Sequence of chain 2.A:
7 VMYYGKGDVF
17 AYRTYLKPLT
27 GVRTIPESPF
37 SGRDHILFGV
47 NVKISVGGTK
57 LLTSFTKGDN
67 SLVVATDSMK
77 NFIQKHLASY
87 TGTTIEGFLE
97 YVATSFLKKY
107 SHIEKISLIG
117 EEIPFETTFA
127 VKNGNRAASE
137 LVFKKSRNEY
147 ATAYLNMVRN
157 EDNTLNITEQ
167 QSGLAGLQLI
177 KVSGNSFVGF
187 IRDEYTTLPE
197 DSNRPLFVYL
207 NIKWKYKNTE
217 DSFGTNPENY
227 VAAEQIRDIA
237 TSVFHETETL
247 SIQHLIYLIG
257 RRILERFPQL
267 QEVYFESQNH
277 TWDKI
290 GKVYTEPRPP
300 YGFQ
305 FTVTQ

Sequence of chain 2.B:
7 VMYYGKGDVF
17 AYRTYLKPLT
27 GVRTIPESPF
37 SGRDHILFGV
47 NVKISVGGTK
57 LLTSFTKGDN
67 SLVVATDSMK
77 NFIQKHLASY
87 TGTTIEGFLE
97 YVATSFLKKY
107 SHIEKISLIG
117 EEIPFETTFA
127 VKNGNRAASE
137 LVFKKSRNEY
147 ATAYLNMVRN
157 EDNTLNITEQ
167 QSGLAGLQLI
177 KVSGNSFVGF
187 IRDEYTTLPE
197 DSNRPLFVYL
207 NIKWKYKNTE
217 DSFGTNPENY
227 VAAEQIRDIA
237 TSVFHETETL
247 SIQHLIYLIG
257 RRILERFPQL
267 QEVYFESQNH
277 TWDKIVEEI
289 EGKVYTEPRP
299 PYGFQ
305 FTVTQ

Binding-site contacts:
Ligand atom N8 contacts residue PHE183 of chain 2.A at 3.6 Å.
Ligand atom O2 contacts residue SER247 of chain 2.A at 3.4 Å.
Ligand atom N7 contacts residue PHE183 of chain 2.A at 3.6 Å.
Ligand atom C5 contacts residue PHE183 of chain 2.A at 3.3 Å (hydrophobic).
Ligand atom N8 contacts residue OXY1 of chain 2.E at 3.8 Å.
Ligand atom O6 contacts residue PHE183 of chain 2.A at 3.9 Å.
Ligand atom C6 contacts residue GLN249 of chain 2.A at 3.7 Å.
Ligand atom N1 contacts residue GLN249 of chain 2.A at 2.9 Å (h-bond).
Ligand atom C2 contacts residue ARG200 of chain 2.A at 3.6 Å.
Ligand atom O6 contacts residue TYR10 of chain 2.B at 3.7 Å.
Ligand atom N8 contacts residue LEU194 of chain 2.A at 3.7 Å.
Ligand atom N8 contacts residue THR72 of chain 2.B at 3.4 Å (h-bond).
Ligand atom C4 contacts residue OXY1 of chain 2.E at 3.3 Å.
Ligand atom N1 contacts residue PHE183 of chain 2.A at 3.6 Å.
Ligand atom N9 contacts residue PHE183 of chain 2.A at 3.4 Å.
Ligand atom C6 contacts residue PHE183 of chain 2.A at 3.4 Å (hydrophobic).
Ligand atom N7 contacts residue ALA71 of chain 2.B at 3.6 Å.
Ligand atom N1 contacts residue OXY1 of chain 2.E at 3.5 Å (h-bond).
Ligand atom N7 contacts residue OXY1 of chain 2.E at 3.5 Å (h-bond).
Ligand atom N3 contacts residue OXY1 of chain 2.E at 3.5 Å (h-bond).
Ligand atom N7 contacts residue THR72 of chain 2.B at 2.9 Å (h-bond).
Ligand atom O2 contacts residue ARG200 of chain 2.A at 2.8 Å (salt-bridge).
Ligand atom O6 contacts residue THR72 of chain 2.B at 3.8 Å.
Ligand atom N9 contacts residue LEU194 of chain 2.A at 3.8 Å.
Ligand atom C2 contacts residue PHE183 of chain 2.A at 3.6 Å (hydrophobic).
Ligand atom C2 contacts residue ILE248 of chain 2.A at 3.9 Å (hydrophobic).
Ligand atom C5 contacts residue OXY1 of chain 2.E at 3.2 Å.
Ligand atom C6 contacts residue OXY1 of chain 2.E at 3.5 Å.
Ligand atom N8 contacts residue ALA71 of chain 2.B at 3.8 Å.
Ligand atom C4 contacts residue PHE183 of chain 2.A at 3.3 Å (hydrophobic).
Ligand atom C2 contacts residue GLN249 of chain 2.A at 3.7 Å.
Ligand atom O2 contacts residue GLN249 of chain 2.A at 3.6 Å.
Ligand atom N1 contacts residue GLN303 of chain 2.A at 3.9 Å.
Ligand atom N3 contacts residue PHE183 of chain 2.A at 3.8 Å.
Ligand atom C2 contacts residue OXY1 of chain 2.E at 3.5 Å.
Ligand atom N3 contacts residue ARG200 of chain 2.A at 3.1 Å (salt-bridge).
Ligand atom N3 contacts residue ASN275 of chain 2.A at 3.5 Å (h-bond).
Ligand atom N9 contacts residue OXY1 of chain 2.E at 3.7 Å.
Ligand atom O2 contacts residue ILE248 of chain 2.A at 2.8 Å (h-bond).
Ligand atom O6 contacts residue GLN249 of chain 2.A at 3.0 Å (h-bond).

A small-molecule ligand and the protein it binds are described below.
Small molecule (SMILES): O=c1[nH]c(=O)c2nn[nH]c2[nH]1